Binding-site contacts:
Ligand atom O4 contacts residue ASN180 of chain 1.I at 4.2 Å.
Ligand atom CM3 contacts residue ASN180 of chain 1.I at 4.2 Å.
Ligand atom CM3 contacts residue SER184 of chain 1.I at 4.2 Å.
Ligand atom C11 contacts residue TRP187 of chain 1.I at 4.5 Å (hydrophobic).
Ligand atom C10 contacts residue TRP187 of chain 1.I at 3.4 Å (hydrophobic).
Ligand atom O1 contacts residue TRP278 of chain 1.I at 4.2 Å.
Ligand atom C11 contacts residue TRP278 of chain 1.I at 4.5 Å (hydrophobic).
Ligand atom C14 contacts residue TRP187 of chain 1.I at 4.3 Å (hydrophobic).
Ligand atom C13 contacts residue TRP187 of chain 1.I at 4.4 Å (hydrophobic).
Ligand atom C15 contacts residue PHE188 of chain 1.I at 3.6 Å (hydrophobic).
Ligand atom CM5 contacts residue SER184 of chain 1.I at 3.6 Å.
Ligand atom C8 contacts residue TRP278 of chain 1.I at 3.6 Å (hydrophobic).
Ligand atom C4 contacts residue SER184 of chain 1.I at 3.7 Å.
Ligand atom C15 contacts residue TRP187 of chain 1.I at 3.4 Å (hydrophobic).
Ligand atom C12 contacts residue TRP187 of chain 1.I at 3.7 Å (hydrophobic).
Ligand atom O4 contacts residue SER184 of chain 1.I at 3.5 Å (h-bond).
Ligand atom C5 contacts residue SER184 of chain 1.I at 4.0 Å.
Ligand atom C9 contacts residue TRP187 of chain 1.I at 4.3 Å (hydrophobic).
Ligand atom C7 contacts residue TRP278 of chain 1.I at 3.4 Å (hydrophobic).
Ligand atom C1 contacts residue TRP278 of chain 1.I at 4.4 Å (hydrophobic).
Ligand atom C6 contacts residue TRP278 of chain 1.I at 4.0 Å (hydrophobic).
Ligand atom O4 contacts residue TYR181 of chain 1.I at 4.3 Å.
Ligand atom CM5 contacts residue TRP278 of chain 1.I at 4.2 Å (hydrophobic).
Ligand atom C3 contacts residue SER184 of chain 1.I at 4.4 Å.
Ligand atom O3 contacts residue ARG177 of chain 1.I at 4.5 Å.

This small molecule binds to this protein.
Small molecule (SMILES): COC1=C(OC)C(=O)C(C/C=C(/C)CCC=C(C)CC/C=C(/C)CC/C=C(\C)CC/C=C(\C)CC/C=C(\C)CC/C=C(/C)CCC=C(C)CCC=C(C)CCC=C(C)C)=C(C)C1=O

Sequence of chain 1.I:
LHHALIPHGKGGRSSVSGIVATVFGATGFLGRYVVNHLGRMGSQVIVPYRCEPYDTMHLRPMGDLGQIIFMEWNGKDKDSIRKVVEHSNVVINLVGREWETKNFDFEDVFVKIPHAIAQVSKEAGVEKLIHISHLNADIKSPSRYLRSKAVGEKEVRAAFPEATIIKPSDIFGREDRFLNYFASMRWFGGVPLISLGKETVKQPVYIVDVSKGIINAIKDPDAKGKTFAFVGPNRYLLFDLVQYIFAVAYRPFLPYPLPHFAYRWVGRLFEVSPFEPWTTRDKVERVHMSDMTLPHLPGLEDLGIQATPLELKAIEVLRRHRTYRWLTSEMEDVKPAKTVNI